Binding-site contacts:
Ligand atom C5 contacts residue ASN469 of chain 1.A at 3.8 Å.
Ligand atom C3 contacts residue ASN469 of chain 1.A at 3.9 Å.
Ligand atom C2 contacts residue ASN469 of chain 1.A at 2.5 Å.
Ligand atom O7 contacts residue LYS472 of chain 1.A at 4.1 Å.
Ligand atom O5 contacts residue THR471 of chain 1.A at 2.6 Å (h-bond).
Ligand atom C8 contacts residue ASN469 of chain 1.A at 4.2 Å.
Ligand atom C5 contacts residue THR471 of chain 1.A at 3.3 Å.
Ligand atom C7 contacts residue SER506 of chain 1.A at 4.3 Å.
Ligand atom O5 contacts residue LYS472 of chain 1.A at 4.0 Å.
Ligand atom C4 contacts residue ASN469 of chain 1.A at 4.3 Å.
Ligand atom O7 contacts residue GLY507 of chain 1.A at 4.0 Å.
Ligand atom C2 contacts residue THR471 of chain 1.A at 4.4 Å.
Ligand atom O7 contacts residue ASN469 of chain 1.A at 3.2 Å (h-bond).
Ligand atom C1 contacts residue LYS472 of chain 1.A at 4.5 Å.
Ligand atom C6 contacts residue THR471 of chain 1.A at 3.8 Å.
Ligand atom C8 contacts residue SER506 of chain 1.A at 4.2 Å.
Ligand atom C1 contacts residue ASN469 of chain 1.A at 1.5 Å.
Ligand atom O5 contacts residue ASN469 of chain 1.A at 2.4 Å (h-bond).
Ligand atom N2 contacts residue ASN469 of chain 1.A at 2.9 Å (h-bond).
Ligand atom O7 contacts residue SER506 of chain 1.A at 3.6 Å.
Ligand atom C7 contacts residue ASN469 of chain 1.A at 3.2 Å.
Ligand atom C1 contacts residue THR471 of chain 1.A at 2.9 Å.

Sequence of chain 1.A:
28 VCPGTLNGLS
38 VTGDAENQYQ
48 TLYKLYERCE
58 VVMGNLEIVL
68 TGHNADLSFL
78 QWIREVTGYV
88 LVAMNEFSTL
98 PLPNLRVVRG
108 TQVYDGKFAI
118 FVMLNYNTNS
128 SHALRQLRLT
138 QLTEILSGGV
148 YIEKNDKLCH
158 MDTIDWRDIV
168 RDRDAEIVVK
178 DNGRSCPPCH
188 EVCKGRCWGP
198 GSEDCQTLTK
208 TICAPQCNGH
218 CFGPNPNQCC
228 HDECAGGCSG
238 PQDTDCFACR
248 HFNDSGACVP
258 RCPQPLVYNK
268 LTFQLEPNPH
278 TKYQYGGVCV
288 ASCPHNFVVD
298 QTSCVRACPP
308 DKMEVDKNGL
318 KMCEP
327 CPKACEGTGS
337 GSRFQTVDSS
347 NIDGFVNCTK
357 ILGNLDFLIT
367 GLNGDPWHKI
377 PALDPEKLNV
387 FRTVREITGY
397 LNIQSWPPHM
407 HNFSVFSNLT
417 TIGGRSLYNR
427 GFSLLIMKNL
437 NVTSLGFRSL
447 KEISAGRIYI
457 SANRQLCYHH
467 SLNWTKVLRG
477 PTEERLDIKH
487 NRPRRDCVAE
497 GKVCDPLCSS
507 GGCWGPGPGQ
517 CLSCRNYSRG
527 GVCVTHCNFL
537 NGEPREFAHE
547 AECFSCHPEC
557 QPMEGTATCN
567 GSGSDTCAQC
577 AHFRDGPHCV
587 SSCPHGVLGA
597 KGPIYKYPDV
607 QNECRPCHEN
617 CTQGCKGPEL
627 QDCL

The small molecule below binds the protein below.
Small molecule (SMILES): CC(=O)N[C@H]1[C@H](O[C@H]2[C@H](O)[C@@H](NC(C)=O)CO[C@@H]2CO)O[C@H](CO)[C@@H](O)[C@@H]1O